Binding-site contacts:
Ligand atom C27 contacts residue GLY219 of chain 1.A at 3.7 Å.
Ligand atom O24 contacts residue ASP187 of chain 1.A at 3.8 Å.
Ligand atom C22 contacts residue GLY186 of chain 1.A at 3.6 Å.
Ligand atom C4 contacts residue CYS184 of chain 1.A at 3.8 Å (hydrophobic).
Ligand atom C4 contacts residue SER188 of chain 1.A at 3.4 Å.
Ligand atom C7 contacts residue LYS185 of chain 1.A at 3.6 Å.
Ligand atom C27 contacts residue TRP208 of chain 1.A at 3.4 Å (hydrophobic).
Ligand atom C25 contacts residue TRP208 of chain 1.A at 3.9 Å (hydrophobic).
Ligand atom C25 contacts residue GLY209 of chain 1.A at 3.8 Å.
Ligand atom O23 contacts residue HIS44 of chain 1.A at 2.6 Å (h-bond).
Ligand atom C28 contacts residue THR206 of chain 1.A at 3.5 Å.
Ligand atom C5 contacts residue SER188 of chain 1.A at 3.4 Å.
Ligand atom O24 contacts residue GLY186 of chain 1.A at 2.8 Å (h-bond).
Ligand atom O24 contacts residue SER188 of chain 1.A at 2.8 Å (h-bond).
Ligand atom C10 contacts residue LYS185 of chain 1.A at 3.6 Å.
Ligand atom C12 contacts residue LYS185 of chain 1.A at 3.6 Å.
Ligand atom C21 contacts residue GLY186 of chain 1.A at 3.6 Å.
Ligand atom C6 contacts residue LYS185 of chain 1.A at 3.6 Å.
Ligand atom C28 contacts residue ALA183 of chain 1.A at 3.4 Å (hydrophobic).
Ligand atom C27 contacts residue ASP182 of chain 1.A at 3.5 Å.
Ligand atom C6 contacts residue CYS184 of chain 1.A at 3.8 Å (hydrophobic).
Ligand atom C25 contacts residue GLY211 of chain 1.A at 3.3 Å.
Ligand atom C4 contacts residue THR206 of chain 1.A at 4.0 Å.
Ligand atom C27 contacts residue ALA183 of chain 1.A at 3.4 Å (hydrophobic).
Ligand atom C5 contacts residue LYS185 of chain 1.A at 3.7 Å.
Ligand atom C1 contacts residue CYS212 of chain 1.A at 3.8 Å (hydrophobic).
Ligand atom C17 contacts residue CYS29 of chain 1.A at 3.8 Å (hydrophobic).
Ligand atom O24 contacts residue LYS185 of chain 1.A at 3.6 Å.
Ligand atom C18 contacts residue HIS44 of chain 1.A at 3.7 Å.
Ligand atom C22 contacts residue HIS44 of chain 1.A at 3.7 Å.
Ligand atom C5 contacts residue CYS184 of chain 1.A at 3.6 Å (hydrophobic).
Ligand atom C22 contacts residue SER188 of chain 1.A at 3.2 Å.
Ligand atom N26 contacts residue ALA183 of chain 1.A at 2.7 Å (h-bond).
Ligand atom O23 contacts residue SER188 of chain 1.A at 3.0 Å (h-bond).
Ligand atom C2 contacts residue ALA183 of chain 1.A at 3.5 Å (hydrophobic).
Ligand atom C11 contacts residue LYS185 of chain 1.A at 3.6 Å.
Ligand atom C3 contacts residue ALA183 of chain 1.A at 3.5 Å (hydrophobic).
Ligand atom C25 contacts residue ALA183 of chain 1.A at 3.4 Å (hydrophobic).
Ligand atom O14 contacts residue LYS185 of chain 1.A at 3.8 Å.
Ligand atom N26 contacts residue ASP182 of chain 1.A at 2.9 Å (salt-bridge).

Sequence of chain 1.A:
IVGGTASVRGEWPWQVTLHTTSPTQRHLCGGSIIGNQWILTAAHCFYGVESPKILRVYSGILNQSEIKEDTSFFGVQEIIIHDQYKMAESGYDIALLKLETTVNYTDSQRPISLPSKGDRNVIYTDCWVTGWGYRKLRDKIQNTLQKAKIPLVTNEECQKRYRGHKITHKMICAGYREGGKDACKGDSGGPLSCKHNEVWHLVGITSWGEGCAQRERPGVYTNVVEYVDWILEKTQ

This protein binds this small molecule.
Small molecule (SMILES): O=C(O)Cc1ccccc1OCc1cccc(-c2ccc3c(c2)CNCC3)c1